This protein binds this small molecule.
Small molecule (SMILES): O=[N+]([O-])c1cccc2c(Br)n[nH]c12

Sequence of chain 1.B:
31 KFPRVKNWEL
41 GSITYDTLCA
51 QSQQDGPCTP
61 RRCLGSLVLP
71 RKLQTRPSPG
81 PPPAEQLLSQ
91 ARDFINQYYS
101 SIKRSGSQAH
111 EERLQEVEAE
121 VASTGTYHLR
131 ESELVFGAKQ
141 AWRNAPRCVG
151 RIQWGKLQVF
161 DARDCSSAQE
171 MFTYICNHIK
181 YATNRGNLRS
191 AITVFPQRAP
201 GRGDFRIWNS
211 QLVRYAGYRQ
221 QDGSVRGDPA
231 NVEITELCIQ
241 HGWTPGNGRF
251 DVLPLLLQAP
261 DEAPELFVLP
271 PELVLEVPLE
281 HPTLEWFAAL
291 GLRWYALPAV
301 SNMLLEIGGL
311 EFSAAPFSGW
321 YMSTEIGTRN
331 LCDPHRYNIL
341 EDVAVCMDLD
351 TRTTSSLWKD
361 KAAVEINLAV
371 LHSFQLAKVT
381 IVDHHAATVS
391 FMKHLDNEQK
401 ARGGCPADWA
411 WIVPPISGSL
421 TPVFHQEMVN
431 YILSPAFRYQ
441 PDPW

Binding-site contacts:
Ligand atom C5 contacts residue TRP409 of chain 1.A at 3.8 Å (hydrophobic).
Ligand atom N10 contacts residue TRP38 of chain 1.A at 4.0 Å.
Ligand atom O12 contacts residue HIS425 of chain 1.A at 3.4 Å.
Ligand atom N1 contacts residue VAL68 of chain 1.B at 4.1 Å.
Ligand atom O12 contacts residue VAL68 of chain 1.B at 4.0 Å.
Ligand atom BR contacts residue TRP411 of chain 1.B at 3.5 Å.
Ligand atom C7 contacts residue VAL68 of chain 1.B at 3.8 Å (hydrophobic).
Ligand atom C6 contacts residue SER66 of chain 1.B at 3.0 Å.
Ligand atom C9 contacts residue PHE424 of chain 1.A at 4.0 Å (hydrophobic).
Ligand atom C7 contacts residue PHE424 of chain 1.A at 3.4 Å (hydrophobic).
Ligand atom C4 contacts residue TRP411 of chain 1.B at 3.6 Å (hydrophobic).
Ligand atom C4 contacts residue TRP409 of chain 1.A at 4.0 Å (hydrophobic).
Ligand atom O11 contacts residue PHE424 of chain 1.A at 3.5 Å (h-bond).
Ligand atom O11 contacts residue HIS425 of chain 1.A at 3.9 Å.
Ligand atom N2 contacts residue PHE424 of chain 1.A at 3.3 Å.
Ligand atom N10 contacts residue VAL68 of chain 1.B at 3.9 Å.
Ligand atom C6 contacts residue PHE424 of chain 1.A at 4.0 Å (hydrophobic).
Ligand atom C6 contacts residue TRP409 of chain 1.A at 3.7 Å (hydrophobic).
Ligand atom C3 contacts residue PHE424 of chain 1.A at 3.6 Å (hydrophobic).
Ligand atom C8 contacts residue PHE424 of chain 1.A at 3.8 Å (hydrophobic).
Ligand atom C5 contacts residue SER66 of chain 1.B at 3.5 Å.
Ligand atom O11 contacts residue GLN426 of chain 1.A at 3.3 Å.
Ligand atom O11 contacts residue SER66 of chain 1.B at 3.8 Å.
Ligand atom BR contacts residue PHE424 of chain 1.A at 3.9 Å.
Ligand atom C3 contacts residue TRP411 of chain 1.B at 4.0 Å (hydrophobic).
Ligand atom N10 contacts residue PHE424 of chain 1.A at 3.2 Å (h-bond).
Ligand atom O12 contacts residue GLN426 of chain 1.A at 4.0 Å.
Ligand atom C8 contacts residue VAL68 of chain 1.B at 3.9 Å (hydrophobic).
Ligand atom N1 contacts residue PHE424 of chain 1.A at 3.7 Å.
Ligand atom N10 contacts residue HIS425 of chain 1.A at 4.0 Å.
Ligand atom BR contacts residue ARG329 of chain 1.B at 3.6 Å.
Ligand atom C4 contacts residue ALA410 of chain 1.B at 3.9 Å (hydrophobic).
Ligand atom BR contacts residue ALA410 of chain 1.B at 4.0 Å.
Ligand atom O12 contacts residue PHE424 of chain 1.A at 3.3 Å (h-bond).
Ligand atom N2 contacts residue ARG329 of chain 1.B at 3.3 Å (salt-bridge).
Ligand atom C3 contacts residue ARG329 of chain 1.B at 3.7 Å.
Ligand atom C5 contacts residue ALA410 of chain 1.B at 3.8 Å (hydrophobic).
Ligand atom O12 contacts residue TRP38 of chain 1.A at 3.2 Å.
Ligand atom O11 contacts residue GLU427 of chain 1.A at 3.2 Å (salt-bridge).
Ligand atom C7 contacts residue SER66 of chain 1.B at 3.9 Å.

Sequence of chain 1.A:
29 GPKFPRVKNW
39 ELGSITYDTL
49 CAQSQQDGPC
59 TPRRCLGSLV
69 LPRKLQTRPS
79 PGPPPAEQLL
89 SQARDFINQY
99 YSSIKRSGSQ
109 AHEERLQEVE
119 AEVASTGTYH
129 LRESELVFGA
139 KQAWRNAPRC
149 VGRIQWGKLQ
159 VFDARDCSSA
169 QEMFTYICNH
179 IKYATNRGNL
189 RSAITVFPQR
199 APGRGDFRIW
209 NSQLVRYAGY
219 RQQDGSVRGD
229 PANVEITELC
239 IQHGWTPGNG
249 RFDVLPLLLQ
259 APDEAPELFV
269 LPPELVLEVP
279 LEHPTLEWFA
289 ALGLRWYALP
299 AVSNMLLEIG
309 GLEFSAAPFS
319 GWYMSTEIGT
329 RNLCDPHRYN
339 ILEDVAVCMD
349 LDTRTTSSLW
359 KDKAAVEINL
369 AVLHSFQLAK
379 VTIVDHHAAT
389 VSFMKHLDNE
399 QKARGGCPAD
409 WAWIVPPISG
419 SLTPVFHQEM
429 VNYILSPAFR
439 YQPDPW